Sequence of chain 1.Z:
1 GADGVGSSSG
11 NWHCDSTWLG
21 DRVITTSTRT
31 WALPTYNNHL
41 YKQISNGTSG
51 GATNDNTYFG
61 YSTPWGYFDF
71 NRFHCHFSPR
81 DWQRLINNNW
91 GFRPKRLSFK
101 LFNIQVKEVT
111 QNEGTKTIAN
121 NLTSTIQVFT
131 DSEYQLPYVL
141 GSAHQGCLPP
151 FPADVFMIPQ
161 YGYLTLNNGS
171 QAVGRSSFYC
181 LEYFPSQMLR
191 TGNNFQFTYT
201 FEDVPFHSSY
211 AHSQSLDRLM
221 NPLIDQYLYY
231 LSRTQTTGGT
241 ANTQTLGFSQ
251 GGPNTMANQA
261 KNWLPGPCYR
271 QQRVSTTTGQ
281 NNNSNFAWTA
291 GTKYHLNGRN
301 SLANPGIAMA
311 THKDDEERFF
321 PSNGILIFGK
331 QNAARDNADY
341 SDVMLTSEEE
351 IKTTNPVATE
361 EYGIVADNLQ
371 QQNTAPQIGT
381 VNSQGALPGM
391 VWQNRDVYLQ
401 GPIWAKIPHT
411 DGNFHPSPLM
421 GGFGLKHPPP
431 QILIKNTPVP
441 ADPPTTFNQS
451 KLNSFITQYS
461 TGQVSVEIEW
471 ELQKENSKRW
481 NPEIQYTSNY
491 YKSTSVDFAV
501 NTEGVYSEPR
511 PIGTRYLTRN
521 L

A protein and the small-molecule ligand that binds it are described below.
Small molecule (SMILES): Nc1ccn([C@H]2C[C@H](O)[C@@H](COP(=O)(O)O)O2)c(=O)n1

Binding-site contacts:
Ligand atom C5' contacts residue PRO205 of chain 1.Z at 4.5 Å (hydrophobic).
Ligand atom C3' contacts residue DA1 of chain 1.HD at 2.6 Å.
Ligand atom C5' contacts residue DA1 of chain 1.HD at 4.4 Å.
Ligand atom C4' contacts residue DA1 of chain 1.HD at 3.9 Å.
Ligand atom O5' contacts residue DA1 of chain 1.HD at 4.3 Å.
Ligand atom C2' contacts residue DA1 of chain 1.HD at 3.1 Å.
Ligand atom O3' contacts residue PRO205 of chain 1.Z at 4.2 Å.
Ligand atom O3' contacts residue DA1 of chain 1.HD at 1.6 Å.